Sequence of chain 1.A:
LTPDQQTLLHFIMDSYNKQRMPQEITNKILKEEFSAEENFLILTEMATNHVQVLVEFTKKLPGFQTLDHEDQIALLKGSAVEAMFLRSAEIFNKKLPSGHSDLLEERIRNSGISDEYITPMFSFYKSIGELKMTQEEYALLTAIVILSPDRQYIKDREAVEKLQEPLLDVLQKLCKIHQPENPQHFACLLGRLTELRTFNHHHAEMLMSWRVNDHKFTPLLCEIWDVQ

A protein and the small-molecule ligand that binds it are described below.
Small molecule (SMILES): CC(C)c1onc(-c2c(Cl)cccc2Cl)c1COc1ccc(-c2ccc3[nH]c(C(=O)O)cc3c2)cc1

Binding-site contacts:
Ligand atom C18 contacts residue MET50 of chain 1.A at 3.7 Å (hydrophobic).
Ligand atom C19 contacts residue ILE33 of chain 1.A at 3.9 Å (hydrophobic).
Ligand atom C3 contacts residue THR48 of chain 1.A at 3.6 Å.
Ligand atom O28 contacts residue SER102 of chain 1.A at 3.5 Å.
Ligand atom O27 contacts residue ARG91 of chain 1.A at 3.2 Å.
Ligand atom C3 contacts residue TRP229 of chain 1.A at 3.9 Å (hydrophobic).
Ligand atom C22 contacts residue MET25 of chain 1.A at 3.5 Å (hydrophobic).
Ligand atom C34 contacts residue TYR129 of chain 1.A at 3.4 Å (hydrophobic).
Ligand atom O10 contacts residue ALA51 of chain 1.A at 3.7 Å.
Ligand atom N21 contacts residue THR30 of chain 1.A at 3.7 Å.
Ligand atom C3 contacts residue ALA51 of chain 1.A at 3.6 Å (hydrophobic).
Ligand atom CL3 contacts residue HIS207 of chain 1.A at 3.8 Å.
Ligand atom C3 contacts residue LEU225 of chain 1.A at 3.8 Å (hydrophobic).
Ligand atom N6 contacts residue HIS207 of chain 1.A at 2.7 Å (h-bond).
Ligand atom O28 contacts residue MET25 of chain 1.A at 3.7 Å.
Ligand atom C13 contacts residue ALA51 of chain 1.A at 3.8 Å (hydrophobic).
Ligand atom CL3 contacts residue TRP229 of chain 1.A at 3.8 Å.
Ligand atom C1 contacts residue LEU47 of chain 1.A at 3.5 Å (hydrophobic).
Ligand atom O5 contacts residue HIS207 of chain 1.A at 3.1 Å (h-bond).
Ligand atom O27 contacts residue MET25 of chain 1.A at 3.8 Å.
Ligand atom C4 contacts residue TRP214 of chain 1.A at 3.8 Å (hydrophobic).
Ligand atom C33 contacts residue SER92 of chain 1.A at 3.7 Å.
Ligand atom N21 contacts residue SER102 of chain 1.A at 3.9 Å.
Ligand atom O5 contacts residue TRP214 of chain 1.A at 3.2 Å.
Ligand atom C12 contacts residue ALA51 of chain 1.A at 3.4 Å (hydrophobic).
Ligand atom C11 contacts residue ALA51 of chain 1.A at 3.9 Å (hydrophobic).
Ligand atom C20 contacts residue ILE95 of chain 1.A at 3.8 Å (hydrophobic).
Ligand atom C32 contacts residue PHE89 of chain 1.A at 3.6 Å (hydrophobic).
Ligand atom C9 contacts residue ALA51 of chain 1.A at 3.9 Å (hydrophobic).
Ligand atom C33 contacts residue TYR129 of chain 1.A at 3.5 Å (hydrophobic).
Ligand atom C26 contacts residue MET25 of chain 1.A at 3.6 Å (hydrophobic).
Ligand atom C7 contacts residue HIS207 of chain 1.A at 3.9 Å.
Ligand atom N6 contacts residue TRP214 of chain 1.A at 3.7 Å.
Ligand atom C23 contacts residue MET25 of chain 1.A at 3.6 Å (hydrophobic).
Ligand atom C9 contacts residue LEU47 of chain 1.A at 3.7 Å (hydrophobic).
Ligand atom CL3 contacts residue MET88 of chain 1.A at 3.6 Å.
Ligand atom C33 contacts residue PHE89 of chain 1.A at 3.8 Å (hydrophobic).
Ligand atom C1 contacts residue THR48 of chain 1.A at 3.7 Å.
Ligand atom C14 contacts residue MET50 of chain 1.A at 3.8 Å (hydrophobic).
Ligand atom C17 contacts residue MET50 of chain 1.A at 3.9 Å (hydrophobic).